Binding-site contacts:
Ligand atom O2' contacts residue HIS1097 of chain 1.B at 3.4 Å (h-bond).
Ligand atom OP1 contacts residue LYS987 of chain 1.B at 3.0 Å (salt-bridge).
Ligand atom P contacts residue LYS987 of chain 1.B at 3.7 Å.
Ligand atom O4' contacts residue HIS1097 of chain 1.B at 3.4 Å (h-bond).
Ligand atom C5' contacts residue HIS1097 of chain 1.B at 3.5 Å.
Ligand atom C5' contacts residue GLY478 of chain 1.B at 3.7 Å.
Ligand atom O3' contacts residue GLN776 of chain 1.B at 2.5 Å (h-bond).
Ligand atom C5' contacts residue MG1 of chain 1.P at 3.5 Å.
Ligand atom O2' contacts residue MG1 of chain 1.P at 3.6 Å.
Ligand atom C3' contacts residue ASP485 of chain 1.A at 3.5 Å.
Ligand atom C3' contacts residue MG1 of chain 1.P at 3.0 Å.
Ligand atom OP1 contacts residue LYS979 of chain 1.B at 3.4 Å (salt-bridge).
Ligand atom C3' contacts residue GLN776 of chain 1.B at 3.5 Å.
Ligand atom O5' contacts residue LYS987 of chain 1.B at 3.4 Å (salt-bridge).
Ligand atom OP1 contacts residue GLU529 of chain 1.B at 3.5 Å (salt-bridge).
Ligand atom C4' contacts residue MG1 of chain 1.P at 3.0 Å.
Ligand atom N2 contacts residue GLN447 of chain 1.A at 3.5 Å (h-bond).
Ligand atom O3' contacts residue LYS979 of chain 1.B at 3.9 Å.
Ligand atom C2' contacts residue ARG446 of chain 1.A at 3.4 Å.
Ligand atom C5' contacts residue GLN776 of chain 1.B at 3.6 Å.
Ligand atom O2' contacts residue ARG320 of chain 1.A at 3.6 Å.
Ligand atom C2' contacts residue MG1 of chain 1.P at 3.9 Å.
Ligand atom C4' contacts residue GLN776 of chain 1.B at 3.7 Å.
Ligand atom C4' contacts residue HIS1097 of chain 1.B at 3.3 Å.
Ligand atom O3' contacts residue ASP485 of chain 1.A at 3.4 Å (salt-bridge).
Ligand atom O3' contacts residue ARG446 of chain 1.A at 3.9 Å.
Ligand atom P contacts residue GLN776 of chain 1.B at 3.4 Å.
Ligand atom O2' contacts residue GLN776 of chain 1.B at 3.4 Å (h-bond).
Ligand atom O3' contacts residue GLN481 of chain 1.B at 3.6 Å.
Ligand atom OP1 contacts residue GLN776 of chain 1.B at 3.2 Å (h-bond).
Ligand atom O3' contacts residue MG1 of chain 1.P at 2.0 Å.
Ligand atom O5' contacts residue ASP483 of chain 1.A at 3.7 Å.
Ligand atom O4' contacts residue ASP485 of chain 1.A at 3.8 Å.
Ligand atom C5' contacts residue LYS987 of chain 1.B at 3.7 Å.
Ligand atom O2' contacts residue ASP485 of chain 1.A at 2.3 Å (salt-bridge).
Ligand atom O2' contacts residue ARG446 of chain 1.A at 2.6 Å (salt-bridge).
Ligand atom C2' contacts residue ASP485 of chain 1.A at 3.4 Å.
Ligand atom C4' contacts residue ASP485 of chain 1.A at 3.3 Å.
Ligand atom C5' contacts residue ASP483 of chain 1.A at 3.7 Å.
Ligand atom C4' contacts residue ASP483 of chain 1.A at 3.6 Å.

Sequence of chain 1.B:
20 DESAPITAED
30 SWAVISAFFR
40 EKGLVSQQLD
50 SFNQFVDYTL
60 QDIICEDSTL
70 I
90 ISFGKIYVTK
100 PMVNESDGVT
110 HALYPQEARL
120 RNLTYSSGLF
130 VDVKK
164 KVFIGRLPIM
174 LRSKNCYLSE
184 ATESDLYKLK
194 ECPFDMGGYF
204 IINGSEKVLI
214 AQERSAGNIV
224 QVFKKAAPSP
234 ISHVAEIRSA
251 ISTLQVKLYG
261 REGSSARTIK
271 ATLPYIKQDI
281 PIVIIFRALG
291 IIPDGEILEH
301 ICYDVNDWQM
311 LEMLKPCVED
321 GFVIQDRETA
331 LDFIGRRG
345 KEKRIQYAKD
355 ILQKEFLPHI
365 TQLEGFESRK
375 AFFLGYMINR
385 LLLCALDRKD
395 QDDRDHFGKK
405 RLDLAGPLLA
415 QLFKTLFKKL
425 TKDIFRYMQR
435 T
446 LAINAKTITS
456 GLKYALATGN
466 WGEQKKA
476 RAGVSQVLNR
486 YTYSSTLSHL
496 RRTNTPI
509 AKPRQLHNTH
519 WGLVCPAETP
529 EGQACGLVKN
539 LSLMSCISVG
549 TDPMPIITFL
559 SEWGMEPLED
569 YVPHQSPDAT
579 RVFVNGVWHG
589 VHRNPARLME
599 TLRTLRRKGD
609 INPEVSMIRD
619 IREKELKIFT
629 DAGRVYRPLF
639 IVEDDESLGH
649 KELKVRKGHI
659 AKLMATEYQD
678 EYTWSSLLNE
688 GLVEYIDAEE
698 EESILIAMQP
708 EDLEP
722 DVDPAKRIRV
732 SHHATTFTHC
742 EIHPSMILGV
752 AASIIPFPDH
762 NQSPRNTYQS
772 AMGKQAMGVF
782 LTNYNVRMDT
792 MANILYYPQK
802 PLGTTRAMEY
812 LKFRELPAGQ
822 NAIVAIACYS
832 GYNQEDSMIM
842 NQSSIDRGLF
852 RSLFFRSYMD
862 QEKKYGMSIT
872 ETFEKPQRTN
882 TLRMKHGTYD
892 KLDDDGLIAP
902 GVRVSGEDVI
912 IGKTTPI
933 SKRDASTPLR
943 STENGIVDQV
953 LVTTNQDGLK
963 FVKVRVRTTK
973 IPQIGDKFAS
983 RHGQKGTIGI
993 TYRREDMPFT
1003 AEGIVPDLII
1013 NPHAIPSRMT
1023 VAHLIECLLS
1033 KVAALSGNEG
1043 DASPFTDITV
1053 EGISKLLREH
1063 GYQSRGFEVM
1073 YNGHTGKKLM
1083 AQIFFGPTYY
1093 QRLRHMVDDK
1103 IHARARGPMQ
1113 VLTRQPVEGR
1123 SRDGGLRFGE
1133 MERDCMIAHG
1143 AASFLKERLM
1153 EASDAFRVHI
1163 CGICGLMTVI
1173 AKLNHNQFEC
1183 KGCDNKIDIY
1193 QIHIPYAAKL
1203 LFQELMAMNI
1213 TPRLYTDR

The small molecule below binds the protein below.
Small molecule (SMILES): Nc1nc(=O)c2ncn([C@@H]3O[C@H](CO[P](=O)(O)O[C@H]4[C@@H](O)[C@H](n5cnc6c(=O)nc(N)[nH]c65)O[C@@H]4CO[P](=O)(O)O[C@H]4[C@@H](O)[C@H](n5cnc6c(N)ncnc65)O[C@@H]4CO[P](=O)(O)O[C@H]4[C@@H](O)[C@H](n5cnc6c(=O)nc(N)[nH]c65)O[C@@H]4CO[P](=O)(O)O[C@H]4[C@@H](O)[C@H](n5cnc6c(N)ncnc65)O[C@@H]4CO[P](=O)(O)O[C@H]4[C@@H](O)[C@H](n5cnc6c(=O)nc(N)[nH]c65)O[C@@H]4CO[P](=O)(O)O[C@H]4[C@@H](O)[C@H](n5cnc6c(=O)nc(N)[nH]c65)O[C@@H]4CO[P](=O)(O)O[C@H]4[C@@H](O)[C@H](n5ccc(=O)[nH]c5=O)O[C@@H]4CO[P](=O)(O)O[C@H]4[C@@H](O)[C@H](n5cnc6c(N)ncnc65)O[C@@H]4CO)[C@@H](O)[C@H]3O)c2[nH]1

Sequence of chain 1.A:
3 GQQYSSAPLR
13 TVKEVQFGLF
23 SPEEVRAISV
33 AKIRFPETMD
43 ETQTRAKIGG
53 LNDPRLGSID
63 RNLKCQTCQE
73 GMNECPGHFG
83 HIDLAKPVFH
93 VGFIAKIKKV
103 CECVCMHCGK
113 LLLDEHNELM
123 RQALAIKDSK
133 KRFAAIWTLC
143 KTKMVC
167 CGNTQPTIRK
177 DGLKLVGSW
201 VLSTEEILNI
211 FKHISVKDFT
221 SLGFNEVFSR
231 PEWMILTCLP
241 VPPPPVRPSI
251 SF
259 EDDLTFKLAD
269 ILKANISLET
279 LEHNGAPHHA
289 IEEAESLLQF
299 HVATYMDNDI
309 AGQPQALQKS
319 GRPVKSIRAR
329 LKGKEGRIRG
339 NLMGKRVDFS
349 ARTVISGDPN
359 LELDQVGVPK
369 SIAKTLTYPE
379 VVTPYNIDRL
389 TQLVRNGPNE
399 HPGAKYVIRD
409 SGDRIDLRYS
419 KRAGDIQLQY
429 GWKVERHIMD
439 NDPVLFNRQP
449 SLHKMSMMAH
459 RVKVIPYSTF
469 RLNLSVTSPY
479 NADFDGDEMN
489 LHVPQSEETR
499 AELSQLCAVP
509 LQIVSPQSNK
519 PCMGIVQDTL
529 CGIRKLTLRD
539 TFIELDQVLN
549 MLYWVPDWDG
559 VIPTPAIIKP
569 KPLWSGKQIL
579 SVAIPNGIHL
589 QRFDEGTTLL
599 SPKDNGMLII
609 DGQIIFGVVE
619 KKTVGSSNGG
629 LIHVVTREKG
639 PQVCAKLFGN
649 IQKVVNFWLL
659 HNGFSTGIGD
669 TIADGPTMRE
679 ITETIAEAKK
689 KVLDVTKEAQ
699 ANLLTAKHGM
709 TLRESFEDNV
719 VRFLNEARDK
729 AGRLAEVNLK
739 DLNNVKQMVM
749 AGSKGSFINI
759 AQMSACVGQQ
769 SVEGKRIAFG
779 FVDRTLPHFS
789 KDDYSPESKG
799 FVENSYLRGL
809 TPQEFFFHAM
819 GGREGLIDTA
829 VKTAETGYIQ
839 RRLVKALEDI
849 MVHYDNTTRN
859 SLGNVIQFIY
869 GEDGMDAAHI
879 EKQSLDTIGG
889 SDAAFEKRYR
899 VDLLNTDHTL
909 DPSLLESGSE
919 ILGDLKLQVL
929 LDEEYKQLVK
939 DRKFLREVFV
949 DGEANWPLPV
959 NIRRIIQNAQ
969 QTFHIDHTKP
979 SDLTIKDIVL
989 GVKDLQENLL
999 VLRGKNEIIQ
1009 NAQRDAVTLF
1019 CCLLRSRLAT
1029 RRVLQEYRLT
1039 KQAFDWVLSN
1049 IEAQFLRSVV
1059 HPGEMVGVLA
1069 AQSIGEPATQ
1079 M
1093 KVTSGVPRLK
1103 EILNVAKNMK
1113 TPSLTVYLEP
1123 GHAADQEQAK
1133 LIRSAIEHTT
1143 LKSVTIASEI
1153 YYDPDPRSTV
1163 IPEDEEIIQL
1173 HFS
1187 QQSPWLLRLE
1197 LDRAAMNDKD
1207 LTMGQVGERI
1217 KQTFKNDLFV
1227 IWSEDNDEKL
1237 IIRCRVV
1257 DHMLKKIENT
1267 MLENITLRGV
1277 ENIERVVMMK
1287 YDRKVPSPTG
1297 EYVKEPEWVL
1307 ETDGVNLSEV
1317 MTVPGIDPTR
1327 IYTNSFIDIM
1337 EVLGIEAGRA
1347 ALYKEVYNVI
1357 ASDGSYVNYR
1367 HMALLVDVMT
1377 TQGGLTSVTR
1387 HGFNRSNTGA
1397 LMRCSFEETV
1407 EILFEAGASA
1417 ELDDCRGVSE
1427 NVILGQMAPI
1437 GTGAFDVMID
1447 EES